Sequence of chain 34.G:
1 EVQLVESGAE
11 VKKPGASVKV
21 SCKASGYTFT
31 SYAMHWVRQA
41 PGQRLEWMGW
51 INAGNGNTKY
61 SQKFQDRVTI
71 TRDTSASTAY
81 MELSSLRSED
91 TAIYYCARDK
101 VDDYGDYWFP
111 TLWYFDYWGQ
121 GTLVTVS

Sequence of chain 34.E:
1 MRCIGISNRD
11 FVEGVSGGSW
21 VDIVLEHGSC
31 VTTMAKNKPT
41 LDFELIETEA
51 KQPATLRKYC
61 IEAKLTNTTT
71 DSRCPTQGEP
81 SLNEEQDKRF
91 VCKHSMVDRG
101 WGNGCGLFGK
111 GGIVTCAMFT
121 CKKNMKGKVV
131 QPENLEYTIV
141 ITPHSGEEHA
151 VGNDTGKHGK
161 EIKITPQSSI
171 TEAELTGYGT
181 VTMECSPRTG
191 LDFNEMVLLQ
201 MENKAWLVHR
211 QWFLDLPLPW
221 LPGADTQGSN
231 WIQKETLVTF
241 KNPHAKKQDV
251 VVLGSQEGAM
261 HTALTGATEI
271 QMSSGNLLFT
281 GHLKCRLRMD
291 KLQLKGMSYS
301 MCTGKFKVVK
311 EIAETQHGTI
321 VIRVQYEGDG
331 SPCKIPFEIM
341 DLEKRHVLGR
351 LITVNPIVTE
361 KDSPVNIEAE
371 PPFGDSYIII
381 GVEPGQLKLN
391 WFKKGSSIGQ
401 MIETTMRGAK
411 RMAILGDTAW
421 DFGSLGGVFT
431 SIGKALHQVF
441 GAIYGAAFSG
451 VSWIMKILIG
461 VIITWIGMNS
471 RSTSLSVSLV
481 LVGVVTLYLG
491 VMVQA

Binding-site contacts:
Ligand atom O4 contacts residue ASP66 of chain 34.G at 4.2 Å.
Ligand atom N2 contacts residue GLN65 of chain 34.G at 4.4 Å.
Ligand atom C8 contacts residue GLN65 of chain 34.G at 3.5 Å.
Ligand atom O5 contacts residue ASN67 of chain 34.E at 2.4 Å (h-bond).
Ligand atom C6 contacts residue ASP66 of chain 34.G at 4.2 Å.
Ligand atom C7 contacts residue ASN67 of chain 34.E at 3.6 Å.
Ligand atom O3 contacts residue ASP66 of chain 34.G at 3.8 Å.
Ligand atom C5 contacts residue ASN67 of chain 34.E at 3.6 Å.
Ligand atom C3 contacts residue ASN67 of chain 34.E at 3.8 Å.
Ligand atom O3 contacts residue GLN65 of chain 34.G at 3.2 Å.
Ligand atom C1 contacts residue GLN65 of chain 34.G at 3.7 Å.
Ligand atom C1 contacts residue ASN67 of chain 34.E at 1.4 Å.
Ligand atom C4 contacts residue ASN67 of chain 34.E at 4.2 Å.
Ligand atom C8 contacts residue ASN67 of chain 34.E at 3.6 Å.
Ligand atom O6 contacts residue GLN65 of chain 34.G at 4.2 Å.
Ligand atom O7 contacts residue ASN67 of chain 34.E at 4.1 Å.
Ligand atom C4 contacts residue ASP66 of chain 34.G at 3.8 Å.
Ligand atom C2 contacts residue ASN67 of chain 34.E at 2.5 Å.
Ligand atom C2 contacts residue GLN65 of chain 34.G at 3.4 Å.
Ligand atom O3 contacts residue ASN67 of chain 34.E at 4.4 Å.
Ligand atom N2 contacts residue ASN67 of chain 34.E at 3.1 Å (h-bond).
Ligand atom O7 contacts residue MET118 of chain 34.E at 3.9 Å.
Ligand atom C3 contacts residue ASP66 of chain 34.G at 4.3 Å.
Ligand atom O5 contacts residue TYR60 of chain 34.G at 3.5 Å.
Ligand atom O7 contacts residue ARG89 of chain 34.E at 4.0 Å.
Ligand atom O5 contacts residue GLN65 of chain 34.G at 3.9 Å.
Ligand atom C5 contacts residue TYR60 of chain 34.G at 4.2 Å (hydrophobic).
Ligand atom C6 contacts residue GLN65 of chain 34.G at 4.1 Å.
Ligand atom O6 contacts residue ASP66 of chain 34.G at 2.8 Å (salt-bridge).
Ligand atom C3 contacts residue GLN65 of chain 34.G at 4.1 Å.
Ligand atom C6 contacts residue TYR60 of chain 34.G at 3.8 Å (hydrophobic).

A protein and the small-molecule ligand that binds it are described below.
Small molecule (SMILES): CC(=O)N[C@@H]1[C@@H](O)[C@H](O)[C@@H](CO)O[C@H]1O